Binding-site contacts:
Ligand atom C4 contacts residue ASN500 of chain 1.A at 4.2 Å.
Ligand atom O5 contacts residue ASN500 of chain 1.A at 2.3 Å (h-bond).
Ligand atom C5 contacts residue ASN500 of chain 1.A at 3.6 Å.
Ligand atom O6 contacts residue ARG507 of chain 1.A at 4.4 Å.
Ligand atom O7 contacts residue ASN500 of chain 1.A at 3.3 Å (h-bond).
Ligand atom C7 contacts residue ASN500 of chain 1.A at 3.4 Å.
Ligand atom C6 contacts residue ASN500 of chain 1.A at 4.3 Å.
Ligand atom N2 contacts residue ASN500 of chain 1.A at 3.0 Å (h-bond).
Ligand atom C2 contacts residue ASN500 of chain 1.A at 2.5 Å.
Ligand atom C6 contacts residue ARG507 of chain 1.A at 4.0 Å.
Ligand atom C1 contacts residue ASN500 of chain 1.A at 1.4 Å.
Ligand atom C8 contacts residue GLU497 of chain 1.A at 4.4 Å.
Ligand atom C3 contacts residue ASN500 of chain 1.A at 3.8 Å.

This small molecule binds to this protein.
Small molecule (SMILES): CC(=O)N[C@@H]1[C@@H](O)[C@H](O)[C@@H](CO)O[C@H]1O

Sequence of chain 1.A:
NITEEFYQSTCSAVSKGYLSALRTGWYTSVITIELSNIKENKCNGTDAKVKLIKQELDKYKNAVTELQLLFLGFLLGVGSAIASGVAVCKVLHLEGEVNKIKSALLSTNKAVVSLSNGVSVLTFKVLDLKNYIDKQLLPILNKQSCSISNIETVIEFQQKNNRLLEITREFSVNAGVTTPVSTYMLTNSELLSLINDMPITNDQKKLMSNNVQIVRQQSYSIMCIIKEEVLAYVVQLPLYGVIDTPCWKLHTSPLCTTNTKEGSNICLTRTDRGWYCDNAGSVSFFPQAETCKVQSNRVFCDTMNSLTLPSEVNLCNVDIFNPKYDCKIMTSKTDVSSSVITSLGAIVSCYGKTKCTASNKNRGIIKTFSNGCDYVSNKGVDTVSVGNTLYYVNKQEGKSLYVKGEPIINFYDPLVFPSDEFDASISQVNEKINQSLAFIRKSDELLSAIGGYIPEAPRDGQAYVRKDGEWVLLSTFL